The small molecule below binds the protein below.
Small molecule (SMILES): CC(=O)N[C@H]1[C@H](O[C@H]2[C@H](O)[C@@H](NC(C)=O)CO[C@@H]2CO)O[C@H](CO)[C@@H](O[C@H]2O[C@H](CO)[C@@H](O)[C@H](O[C@H]3O[C@H](CO)[C@@H](O)[C@H](O)[C@@H]3O)[C@@H]2O)[C@@H]1O

Binding-site contacts:
Ligand atom C8 contacts residue ILE360 of chain 4.A at 4.1 Å (hydrophobic).
Ligand atom N2 contacts residue ASN70 of chain 4.A at 2.9 Å (h-bond).
Ligand atom C1 contacts residue ASN70 of chain 4.A at 1.4 Å.
Ligand atom C8 contacts residue ILE391 of chain 4.A at 4.3 Å (hydrophobic).
Ligand atom C8 contacts residue LYS67 of chain 4.A at 4.2 Å.
Ligand atom C7 contacts residue ASN70 of chain 4.A at 3.3 Å.
Ligand atom C5 contacts residue ASN70 of chain 4.A at 3.6 Å.
Ligand atom C4 contacts residue ASN70 of chain 4.A at 4.2 Å.
Ligand atom N2 contacts residue ILE360 of chain 4.A at 4.5 Å.
Ligand atom C2 contacts residue ASN70 of chain 4.A at 2.4 Å.
Ligand atom C3 contacts residue ASN70 of chain 4.A at 3.8 Å.
Ligand atom O7 contacts residue ASN70 of chain 4.A at 3.4 Å (h-bond).
Ligand atom O7 contacts residue LYS67 of chain 4.A at 4.1 Å.
Ligand atom O5 contacts residue ASN70 of chain 4.A at 2.4 Å (h-bond).
Ligand atom C8 contacts residue ASN70 of chain 4.A at 4.4 Å.

Sequence of chain 4.A:
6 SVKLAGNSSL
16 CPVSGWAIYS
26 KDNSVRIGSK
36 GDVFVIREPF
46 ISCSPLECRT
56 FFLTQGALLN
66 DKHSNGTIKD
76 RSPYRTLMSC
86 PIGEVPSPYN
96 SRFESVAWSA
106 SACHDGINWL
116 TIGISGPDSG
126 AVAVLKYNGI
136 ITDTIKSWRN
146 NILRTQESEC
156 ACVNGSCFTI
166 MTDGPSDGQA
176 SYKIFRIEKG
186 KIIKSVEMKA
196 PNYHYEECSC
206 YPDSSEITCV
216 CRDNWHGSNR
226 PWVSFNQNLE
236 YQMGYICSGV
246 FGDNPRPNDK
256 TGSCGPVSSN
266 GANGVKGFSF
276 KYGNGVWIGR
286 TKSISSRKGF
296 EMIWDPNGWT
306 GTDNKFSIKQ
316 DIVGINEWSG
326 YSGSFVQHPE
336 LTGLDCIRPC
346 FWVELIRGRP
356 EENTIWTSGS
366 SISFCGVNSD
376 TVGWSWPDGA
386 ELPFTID